Sequence of chain 1.A:
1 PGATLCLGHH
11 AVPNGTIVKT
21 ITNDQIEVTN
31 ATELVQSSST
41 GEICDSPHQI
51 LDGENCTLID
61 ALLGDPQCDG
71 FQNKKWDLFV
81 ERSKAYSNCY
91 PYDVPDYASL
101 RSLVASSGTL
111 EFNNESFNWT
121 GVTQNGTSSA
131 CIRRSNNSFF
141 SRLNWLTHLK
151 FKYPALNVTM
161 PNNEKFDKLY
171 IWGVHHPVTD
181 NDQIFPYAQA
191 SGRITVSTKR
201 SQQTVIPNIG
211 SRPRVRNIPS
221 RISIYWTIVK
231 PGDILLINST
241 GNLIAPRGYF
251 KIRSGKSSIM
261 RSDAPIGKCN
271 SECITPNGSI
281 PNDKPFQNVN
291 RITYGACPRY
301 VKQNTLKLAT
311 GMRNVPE

Sequence of chain 2.A:
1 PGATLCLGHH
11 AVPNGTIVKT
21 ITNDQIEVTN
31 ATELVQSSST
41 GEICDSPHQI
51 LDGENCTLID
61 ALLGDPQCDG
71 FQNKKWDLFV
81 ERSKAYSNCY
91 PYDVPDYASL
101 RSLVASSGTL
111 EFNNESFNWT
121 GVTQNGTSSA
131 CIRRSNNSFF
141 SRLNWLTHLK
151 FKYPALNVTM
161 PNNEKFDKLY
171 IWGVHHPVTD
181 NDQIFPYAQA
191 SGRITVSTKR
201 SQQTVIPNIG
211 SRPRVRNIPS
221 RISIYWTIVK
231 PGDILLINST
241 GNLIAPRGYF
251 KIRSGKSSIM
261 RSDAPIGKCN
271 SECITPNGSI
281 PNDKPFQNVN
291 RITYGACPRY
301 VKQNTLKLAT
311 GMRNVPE

This protein binds this small molecule.
Small molecule (SMILES): CC(=O)N[C@H]1[C@H](O[C@H]2[C@H](O)[C@@H](NC(C)=O)CO[C@@H]2CO)O[C@H](CO)[C@@H](O)[C@@H]1O

Binding-site contacts:
Ligand atom O5 contacts residue ASN157 of chain 1.A at 2.3 Å (h-bond).
Ligand atom C1 contacts residue SER211 of chain 2.A at 4.4 Å.
Ligand atom C8 contacts residue SER211 of chain 2.A at 3.3 Å.
Ligand atom N2 contacts residue SER211 of chain 2.A at 3.1 Å (h-bond).
Ligand atom O3 contacts residue ARG214 of chain 2.A at 3.4 Å.
Ligand atom C3 contacts residue SER211 of chain 2.A at 4.1 Å.
Ligand atom C2 contacts residue ASN157 of chain 1.A at 2.5 Å.
Ligand atom C7 contacts residue ASN157 of chain 1.A at 4.0 Å.
Ligand atom C7 contacts residue SER211 of chain 2.A at 3.5 Å.
Ligand atom C7 contacts residue THR179 of chain 2.A at 4.5 Å.
Ligand atom C1 contacts residue ARG214 of chain 2.A at 4.2 Å.
Ligand atom O5 contacts residue ARG214 of chain 2.A at 4.1 Å.
Ligand atom C2 contacts residue SER211 of chain 2.A at 4.1 Å.
Ligand atom C3 contacts residue ARG214 of chain 2.A at 3.9 Å.
Ligand atom O3 contacts residue SER211 of chain 2.A at 4.2 Å.
Ligand atom N2 contacts residue ASN157 of chain 1.A at 3.0 Å (h-bond).
Ligand atom C3 contacts residue ASN157 of chain 1.A at 3.8 Å.
Ligand atom O7 contacts residue ARG214 of chain 2.A at 4.3 Å.
Ligand atom C4 contacts residue ARG214 of chain 2.A at 3.8 Å.
Ligand atom C8 contacts residue THR179 of chain 2.A at 3.3 Å.
Ligand atom C2 contacts residue ARG214 of chain 2.A at 3.8 Å.
Ligand atom C4 contacts residue ASN157 of chain 1.A at 4.2 Å.
Ligand atom C5 contacts residue ASN157 of chain 1.A at 3.6 Å.
Ligand atom O4 contacts residue ARG214 of chain 2.A at 4.0 Å.
Ligand atom C1 contacts residue ASN157 of chain 1.A at 1.4 Å.